Sequence of chain 1.A:
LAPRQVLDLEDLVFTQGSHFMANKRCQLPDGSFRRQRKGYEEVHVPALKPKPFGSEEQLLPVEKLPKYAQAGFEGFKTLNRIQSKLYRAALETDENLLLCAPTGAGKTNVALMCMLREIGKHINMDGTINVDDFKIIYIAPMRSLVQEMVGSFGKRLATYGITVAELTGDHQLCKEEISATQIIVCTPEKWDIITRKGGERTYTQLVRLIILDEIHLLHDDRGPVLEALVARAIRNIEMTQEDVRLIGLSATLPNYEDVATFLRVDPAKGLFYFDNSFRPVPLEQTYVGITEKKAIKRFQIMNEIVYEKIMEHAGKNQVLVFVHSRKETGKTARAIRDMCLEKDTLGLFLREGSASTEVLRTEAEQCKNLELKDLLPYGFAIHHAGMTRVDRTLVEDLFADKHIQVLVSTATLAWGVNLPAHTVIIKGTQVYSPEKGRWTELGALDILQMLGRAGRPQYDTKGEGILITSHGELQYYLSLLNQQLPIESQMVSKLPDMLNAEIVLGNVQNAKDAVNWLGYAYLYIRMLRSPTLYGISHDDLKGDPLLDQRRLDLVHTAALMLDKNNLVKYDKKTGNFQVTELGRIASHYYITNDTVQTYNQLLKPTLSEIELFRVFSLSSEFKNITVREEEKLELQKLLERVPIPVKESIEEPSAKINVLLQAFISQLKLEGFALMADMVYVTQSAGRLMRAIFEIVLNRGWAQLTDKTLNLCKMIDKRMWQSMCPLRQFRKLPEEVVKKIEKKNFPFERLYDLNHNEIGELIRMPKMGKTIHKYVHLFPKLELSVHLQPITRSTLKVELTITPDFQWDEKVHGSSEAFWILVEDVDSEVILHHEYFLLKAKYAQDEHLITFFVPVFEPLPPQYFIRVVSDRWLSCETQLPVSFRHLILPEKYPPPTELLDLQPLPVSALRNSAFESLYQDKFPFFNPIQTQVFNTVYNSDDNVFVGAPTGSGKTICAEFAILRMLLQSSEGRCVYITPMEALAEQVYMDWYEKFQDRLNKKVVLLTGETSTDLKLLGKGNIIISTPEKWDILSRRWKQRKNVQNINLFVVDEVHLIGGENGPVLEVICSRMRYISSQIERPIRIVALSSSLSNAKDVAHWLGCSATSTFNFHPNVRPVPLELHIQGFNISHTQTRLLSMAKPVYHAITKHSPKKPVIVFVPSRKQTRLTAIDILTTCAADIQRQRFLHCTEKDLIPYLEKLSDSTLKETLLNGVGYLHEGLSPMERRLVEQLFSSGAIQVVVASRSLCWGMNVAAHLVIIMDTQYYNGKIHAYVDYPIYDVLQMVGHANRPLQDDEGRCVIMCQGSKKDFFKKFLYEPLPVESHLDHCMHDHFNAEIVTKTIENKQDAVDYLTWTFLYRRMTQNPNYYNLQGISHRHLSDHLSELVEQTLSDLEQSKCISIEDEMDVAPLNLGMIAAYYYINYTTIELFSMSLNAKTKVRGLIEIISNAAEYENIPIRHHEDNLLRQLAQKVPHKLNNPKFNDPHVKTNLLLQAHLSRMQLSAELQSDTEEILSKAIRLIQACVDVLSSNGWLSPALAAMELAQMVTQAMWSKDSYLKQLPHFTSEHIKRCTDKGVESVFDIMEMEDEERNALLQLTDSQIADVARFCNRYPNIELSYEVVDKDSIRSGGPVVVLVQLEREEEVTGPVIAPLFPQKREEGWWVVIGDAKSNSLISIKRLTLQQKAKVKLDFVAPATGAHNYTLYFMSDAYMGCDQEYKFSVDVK

This protein binds this small molecule.
Small molecule (SMILES): CNc1ccccc1C(=O)O[C@H]1[C@@H](O)[C@H](n2cnc3c(N)ncnc32)O[C@@H]1COP(=O)(O)OP(=O)(O)O

Binding-site contacts:
Ligand atom O3B contacts residue GLY117 of chain 1.A at 3.4 Å (h-bond).
Ligand atom CA2 contacts residue PHE89 of chain 1.A at 3.5 Å (hydrophobic).
Ligand atom O5' contacts residue GLY119 of chain 1.A at 3.8 Å.
Ligand atom N7 contacts residue GLN96 of chain 1.A at 2.9 Å (h-bond).
Ligand atom O1A contacts residue GLY117 of chain 1.A at 3.6 Å.
Ligand atom C6 contacts residue THR91 of chain 1.A at 3.8 Å.
Ligand atom O1B contacts residue GLY117 of chain 1.A at 2.6 Å (h-bond).
Ligand atom N6 contacts residue THR91 of chain 1.A at 2.9 Å (h-bond).
Ligand atom N6 contacts residue GLN96 of chain 1.A at 3.3 Å (h-bond).
Ligand atom C8 contacts residue ASN93 of chain 1.A at 3.8 Å.
Ligand atom N7 contacts residue ASN93 of chain 1.A at 3.2 Å (h-bond).
Ligand atom PB contacts residue MG1 of chain 1.E at 3.5 Å.
Ligand atom O2B contacts residue MG1 of chain 1.E at 2.2 Å.
Ligand atom CA7 contacts residue GLN471 of chain 1.A at 3.8 Å.
Ligand atom O1B contacts residue MG1 of chain 1.E at 3.7 Å.
Ligand atom O2A contacts residue GLY119 of chain 1.A at 3.8 Å.
Ligand atom C8 contacts residue ASN122 of chain 1.A at 3.4 Å.
Ligand atom O1A contacts residue LYS120 of chain 1.A at 3.4 Å (salt-bridge).
Ligand atom O3B contacts residue LYS120 of chain 1.A at 2.5 Å (salt-bridge).
Ligand atom PA contacts residue GLY119 of chain 1.A at 3.8 Å.
Ligand atom O3B contacts residue ALA118 of chain 1.A at 3.6 Å.
Ligand atom O1B contacts residue THR116 of chain 1.A at 3.5 Å.
Ligand atom N7 contacts residue ASN122 of chain 1.A at 3.1 Å (h-bond).
Ligand atom O2' contacts residue PHE89 of chain 1.A at 3.6 Å.
Ligand atom CA3 contacts residue PHE89 of chain 1.A at 3.6 Å (hydrophobic).
Ligand atom O2B contacts residue THR121 of chain 1.A at 3.6 Å.
Ligand atom NA1 contacts residue ASN431 of chain 1.A at 3.7 Å.
Ligand atom N6 contacts residue LEU92 of chain 1.A at 3.3 Å.
Ligand atom PB contacts residue LYS120 of chain 1.A at 3.7 Å.
Ligand atom N6 contacts residue ASN93 of chain 1.A at 3.0 Å (h-bond).
Ligand atom O1A contacts residue GLY119 of chain 1.A at 2.9 Å (h-bond).
Ligand atom O1A contacts residue ALA118 of chain 1.A at 3.8 Å.
Ligand atom N1 contacts residue THR91 of chain 1.A at 3.8 Å.
Ligand atom C8 contacts residue GLN96 of chain 1.A at 3.4 Å.
Ligand atom O2A contacts residue THR121 of chain 1.A at 2.8 Å (h-bond).
Ligand atom O3B contacts residue GLY119 of chain 1.A at 3.6 Å.
Ligand atom OA contacts residue ASN431 of chain 1.A at 3.8 Å.
Ligand atom C5 contacts residue ASN93 of chain 1.A at 3.7 Å.
Ligand atom O3B contacts residue PRO115 of chain 1.A at 3.8 Å.
Ligand atom PB contacts residue GLY117 of chain 1.A at 3.4 Å.